The small molecule below binds the protein below.
Small molecule (SMILES): CC(=O)N[C@@H]1[C@@H](O)[C@H](O)[C@@H](CO)O[C@H]1O

Binding-site contacts:
Ligand atom C5 contacts residue ASN692 of chain 1.A at 3.6 Å.
Ligand atom C2 contacts residue ASN692 of chain 1.A at 2.5 Å.
Ligand atom C1 contacts residue ASP779 of chain 1.B at 3.9 Å.
Ligand atom C7 contacts residue ASN692 of chain 1.A at 3.0 Å.
Ligand atom C4 contacts residue ASN692 of chain 1.A at 4.2 Å.
Ligand atom C8 contacts residue ASN692 of chain 1.A at 4.2 Å.
Ligand atom N2 contacts residue ASN692 of chain 1.A at 2.9 Å (h-bond).
Ligand atom C1 contacts residue ASN692 of chain 1.A at 1.4 Å.
Ligand atom O5 contacts residue ASN692 of chain 1.A at 2.4 Å (h-bond).
Ligand atom C3 contacts residue ASN692 of chain 1.A at 3.8 Å.
Ligand atom O5 contacts residue ASP779 of chain 1.B at 3.5 Å (salt-bridge).
Ligand atom O7 contacts residue ASN692 of chain 1.A at 2.8 Å (h-bond).

Sequence of chain 1.B:
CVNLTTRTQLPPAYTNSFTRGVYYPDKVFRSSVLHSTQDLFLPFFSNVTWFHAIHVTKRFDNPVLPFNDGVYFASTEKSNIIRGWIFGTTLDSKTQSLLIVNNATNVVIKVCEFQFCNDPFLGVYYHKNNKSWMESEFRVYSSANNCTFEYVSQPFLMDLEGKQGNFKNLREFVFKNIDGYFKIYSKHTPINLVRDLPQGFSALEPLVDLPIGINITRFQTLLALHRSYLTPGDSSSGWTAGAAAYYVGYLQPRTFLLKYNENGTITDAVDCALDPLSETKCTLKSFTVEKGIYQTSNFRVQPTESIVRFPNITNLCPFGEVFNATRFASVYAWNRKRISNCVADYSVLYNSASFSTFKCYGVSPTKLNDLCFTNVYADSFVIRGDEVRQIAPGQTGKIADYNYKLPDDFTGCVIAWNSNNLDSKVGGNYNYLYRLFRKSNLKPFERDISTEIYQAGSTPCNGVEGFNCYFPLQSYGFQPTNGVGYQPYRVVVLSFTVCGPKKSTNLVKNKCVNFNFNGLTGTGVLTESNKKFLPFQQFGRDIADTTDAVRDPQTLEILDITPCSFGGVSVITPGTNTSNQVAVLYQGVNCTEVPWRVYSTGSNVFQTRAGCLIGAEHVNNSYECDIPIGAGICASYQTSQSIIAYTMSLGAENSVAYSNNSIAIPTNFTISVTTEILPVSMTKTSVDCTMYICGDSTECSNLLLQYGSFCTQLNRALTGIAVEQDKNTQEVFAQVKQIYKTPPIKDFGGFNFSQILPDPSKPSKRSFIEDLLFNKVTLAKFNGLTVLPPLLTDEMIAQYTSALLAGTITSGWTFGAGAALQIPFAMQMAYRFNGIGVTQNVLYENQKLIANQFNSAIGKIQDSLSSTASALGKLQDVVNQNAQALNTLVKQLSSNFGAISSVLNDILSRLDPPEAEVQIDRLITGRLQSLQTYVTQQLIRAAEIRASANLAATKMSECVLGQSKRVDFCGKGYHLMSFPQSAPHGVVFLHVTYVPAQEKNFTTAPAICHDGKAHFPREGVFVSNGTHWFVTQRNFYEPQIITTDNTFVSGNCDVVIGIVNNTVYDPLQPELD

Sequence of chain 1.A:
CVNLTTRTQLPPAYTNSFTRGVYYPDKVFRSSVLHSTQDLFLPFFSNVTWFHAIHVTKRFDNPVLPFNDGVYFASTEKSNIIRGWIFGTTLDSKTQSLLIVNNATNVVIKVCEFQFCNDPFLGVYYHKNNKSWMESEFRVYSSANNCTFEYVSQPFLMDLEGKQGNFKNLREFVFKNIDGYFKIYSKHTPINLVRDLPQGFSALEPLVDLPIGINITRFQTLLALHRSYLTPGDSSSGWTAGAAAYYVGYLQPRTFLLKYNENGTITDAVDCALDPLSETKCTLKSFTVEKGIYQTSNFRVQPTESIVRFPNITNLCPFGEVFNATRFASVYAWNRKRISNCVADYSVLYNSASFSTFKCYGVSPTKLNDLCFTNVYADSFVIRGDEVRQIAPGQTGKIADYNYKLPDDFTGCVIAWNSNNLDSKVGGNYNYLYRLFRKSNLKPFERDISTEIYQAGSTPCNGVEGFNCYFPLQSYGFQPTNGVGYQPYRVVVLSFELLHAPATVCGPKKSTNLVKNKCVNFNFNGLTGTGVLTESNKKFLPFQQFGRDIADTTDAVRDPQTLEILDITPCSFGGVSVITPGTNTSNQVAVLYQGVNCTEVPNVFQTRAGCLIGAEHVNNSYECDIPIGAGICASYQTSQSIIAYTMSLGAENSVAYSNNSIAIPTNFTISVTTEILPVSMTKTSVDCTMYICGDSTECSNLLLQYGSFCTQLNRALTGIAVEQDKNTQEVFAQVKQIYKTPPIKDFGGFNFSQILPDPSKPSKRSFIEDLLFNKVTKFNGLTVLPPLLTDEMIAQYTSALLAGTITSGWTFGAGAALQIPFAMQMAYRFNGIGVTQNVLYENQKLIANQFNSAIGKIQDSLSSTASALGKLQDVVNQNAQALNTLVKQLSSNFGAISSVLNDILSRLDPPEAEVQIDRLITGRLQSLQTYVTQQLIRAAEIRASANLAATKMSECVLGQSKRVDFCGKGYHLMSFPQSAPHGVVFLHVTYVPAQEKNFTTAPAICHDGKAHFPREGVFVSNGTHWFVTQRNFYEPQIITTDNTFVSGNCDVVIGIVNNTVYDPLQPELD